Binding-site contacts:
Ligand atom C20 contacts residue VAL135 of chain 3.B at 3.9 Å (hydrophobic).
Ligand atom N2 contacts residue MET74 of chain 13.B at 3.8 Å.
Ligand atom O contacts residue LEU102 of chain 13.B at 3.7 Å.
Ligand atom C14 contacts residue PHE70 of chain 13.B at 3.8 Å (hydrophobic).
Ligand atom C14 contacts residue SER71 of chain 13.B at 3.6 Å.
Ligand atom N contacts residue LEU102 of chain 13.B at 3.8 Å.
Ligand atom C8 contacts residue PRO40 of chain 13.B at 3.8 Å (hydrophobic).
Ligand atom N4 contacts residue LEU73 of chain 13.B at 3.6 Å.
Ligand atom C20 contacts residue LEU102 of chain 13.B at 3.9 Å (hydrophobic).
Ligand atom N1 contacts residue SER39 of chain 13.B at 2.9 Å (h-bond).
Ligand atom C11 contacts residue ALA37 of chain 13.B at 3.6 Å (hydrophobic).
Ligand atom C contacts residue LEU86 of chain 13.B at 3.8 Å (hydrophobic).
Ligand atom N5 contacts residue LEU73 of chain 13.B at 3.5 Å.
Ligand atom N5 contacts residue MET74 of chain 13.B at 2.9 Å (h-bond).
Ligand atom C1 contacts residue MET74 of chain 13.B at 3.9 Å (hydrophobic).
Ligand atom C17 contacts residue GLU134 of chain 3.B at 3.8 Å.
Ligand atom C13 contacts residue SER71 of chain 13.B at 3.4 Å.
Ligand atom C13 contacts residue PHE70 of chain 13.B at 3.9 Å (hydrophobic).
Ligand atom N3 contacts residue HIS138 of chain 3.B at 3.9 Å.
Ligand atom C7 contacts residue THR10 of chain 13.B at 3.7 Å.
Ligand atom N1 contacts residue ALA38 of chain 13.B at 3.5 Å (h-bond).
Ligand atom C12 contacts residue HIS138 of chain 3.B at 3.8 Å.
Ligand atom O contacts residue ARG88 of chain 13.B at 3.4 Å (salt-bridge).
Ligand atom C20 contacts residue ASN106 of chain 13.B at 3.7 Å.
Ligand atom O1 contacts residue ASN106 of chain 13.B at 3.0 Å (h-bond).
Ligand atom C23 contacts residue ARG88 of chain 13.B at 3.6 Å.
Ligand atom C17 contacts residue PG41 of chain 13.L at 3.6 Å.
Ligand atom C6 contacts residue ALA37 of chain 13.B at 3.4 Å (hydrophobic).
Ligand atom N2 contacts residue LEU73 of chain 13.B at 3.9 Å.
Ligand atom C21 contacts residue LEU73 of chain 13.B at 3.8 Å (hydrophobic).
Ligand atom C contacts residue ASN106 of chain 13.B at 3.4 Å.
Ligand atom C contacts residue ARG88 of chain 13.B at 3.4 Å.
Ligand atom N2 contacts residue ASP72 of chain 13.B at 3.1 Å (salt-bridge).
Ligand atom C8 contacts residue ALA37 of chain 13.B at 3.8 Å (hydrophobic).
Ligand atom C13 contacts residue ASP72 of chain 13.B at 3.1 Å.
Ligand atom C12 contacts residue ASP72 of chain 13.B at 3.7 Å.
Ligand atom O1 contacts residue MET74 of chain 13.B at 3.4 Å.
Ligand atom C1 contacts residue LEU102 of chain 13.B at 3.7 Å (hydrophobic).
Ligand atom C7 contacts residue ALA37 of chain 13.B at 3.5 Å (hydrophobic).
Ligand atom C15 contacts residue MET74 of chain 13.B at 3.7 Å (hydrophobic).

Sequence of chain 3.B:
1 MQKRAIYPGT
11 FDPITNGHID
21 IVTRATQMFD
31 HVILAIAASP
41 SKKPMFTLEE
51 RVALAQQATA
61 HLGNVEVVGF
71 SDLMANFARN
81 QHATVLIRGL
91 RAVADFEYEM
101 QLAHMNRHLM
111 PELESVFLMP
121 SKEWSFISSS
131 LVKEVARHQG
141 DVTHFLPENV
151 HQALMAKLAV

A small-molecule ligand and the protein it binds are described below.
Small molecule (SMILES): COC(=O)N1CCC(Cc2cccc([C@@H](CC#N)Nc3nc4ccc(C)nc4[nH]3)c2)CC1

Sequence of chain 13.B:
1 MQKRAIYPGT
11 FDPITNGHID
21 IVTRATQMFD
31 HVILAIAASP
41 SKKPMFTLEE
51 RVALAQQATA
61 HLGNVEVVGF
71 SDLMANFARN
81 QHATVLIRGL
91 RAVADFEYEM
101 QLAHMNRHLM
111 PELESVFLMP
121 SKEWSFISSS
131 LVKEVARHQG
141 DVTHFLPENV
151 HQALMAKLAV